A small-molecule ligand and the protein it binds are described below.
Small molecule (SMILES): OC[C@H]1O[C@@H](O)[C@@H](O)[C@@H](O)[C@@H]1O

Sequence of chain 13.D:
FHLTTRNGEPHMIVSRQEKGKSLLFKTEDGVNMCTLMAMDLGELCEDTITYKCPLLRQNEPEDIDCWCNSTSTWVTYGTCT

Binding-site contacts:
Ligand atom C2 contacts residue NAG1 of chain 13.T at 2.9 Å.
Ligand atom C1 contacts residue NAG1 of chain 13.T at 1.7 Å.
Ligand atom C5 contacts residue NAG1 of chain 13.T at 3.8 Å.
Ligand atom C2 contacts residue HIS2 of chain 13.D at 4.5 Å.
Ligand atom C2 contacts residue BMA1 of chain 13.V at 3.2 Å.
Ligand atom O4 contacts residue BMA1 of chain 13.V at 4.0 Å.
Ligand atom C4 contacts residue BMA1 of chain 13.V at 3.6 Å.
Ligand atom O2 contacts residue BMA1 of chain 13.V at 3.0 Å (h-bond).
Ligand atom C3 contacts residue BMA1 of chain 13.V at 2.5 Å.
Ligand atom O3 contacts residue BMA1 of chain 13.V at 1.1 Å.
Ligand atom O2 contacts residue NAG1 of chain 13.T at 3.4 Å (h-bond).
Ligand atom O6 contacts residue NAG1 of chain 13.T at 4.5 Å.
Ligand atom C3 contacts residue NAG1 of chain 13.T at 4.1 Å.
Ligand atom O5 contacts residue NAG1 of chain 13.T at 2.5 Å (h-bond).
Ligand atom O2 contacts residue HIS2 of chain 13.D at 3.4 Å (h-bond).